Binding-site contacts:
Ligand atom C13 contacts residue ASN261 of chain 1.A at 3.7 Å.
Ligand atom C7 contacts residue PHE117 of chain 1.A at 3.5 Å (hydrophobic).
Ligand atom C7 contacts residue CYS116 of chain 1.A at 3.8 Å (hydrophobic).
Ligand atom C13 contacts residue TYR360 of chain 1.A at 3.8 Å (hydrophobic).
Ligand atom C5 contacts residue ALA220 of chain 1.A at 4.1 Å (hydrophobic).
Ligand atom C2 contacts residue PHE117 of chain 1.A at 3.6 Å (hydrophobic).
Ligand atom C13 contacts residue PHE219 of chain 1.A at 3.9 Å (hydrophobic).
Ligand atom C11 contacts residue HIS354 of chain 1.A at 3.9 Å.
Ligand atom C12 contacts residue PHE117 of chain 1.A at 3.9 Å (hydrophobic).
Ligand atom C5 contacts residue TYR193 of chain 1.A at 3.8 Å (hydrophobic).
Ligand atom C13 contacts residue PHE117 of chain 1.A at 3.8 Å (hydrophobic).
Ligand atom C3 contacts residue POP1 of chain 1.E at 3.3 Å.
Ligand atom C11 contacts residue LEU93 of chain 1.A at 3.9 Å (hydrophobic).
Ligand atom C9 contacts residue PHE219 of chain 1.A at 3.3 Å (hydrophobic).
Ligand atom C4 contacts residue THR218 of chain 1.A at 3.6 Å.
Ligand atom C12 contacts residue ASN261 of chain 1.A at 3.5 Å.
Ligand atom C1 contacts residue POP1 of chain 1.E at 3.5 Å.
Ligand atom C12 contacts residue TYR360 of chain 1.A at 3.3 Å (hydrophobic).
Ligand atom C4 contacts residue TYR193 of chain 1.A at 3.4 Å (hydrophobic).
Ligand atom C11 contacts residue PHE353 of chain 1.A at 3.7 Å (hydrophobic).
Ligand atom C3 contacts residue ASP120 of chain 1.A at 3.4 Å.
Ligand atom C7 contacts residue TRP224 of chain 1.A at 3.8 Å (hydrophobic).
Ligand atom C3 contacts residue TYR193 of chain 1.A at 4.1 Å (hydrophobic).
Ligand atom C12 contacts residue PHE353 of chain 1.A at 3.8 Å (hydrophobic).
Ligand atom C3 contacts residue PHE117 of chain 1.A at 4.1 Å (hydrophobic).
Ligand atom C11 contacts residue PHE117 of chain 1.A at 4.1 Å (hydrophobic).
Ligand atom C10 contacts residue LEU93 of chain 1.A at 3.8 Å (hydrophobic).
Ligand atom C4 contacts residue POP1 of chain 1.E at 3.9 Å.
Ligand atom C1 contacts residue PHE219 of chain 1.A at 3.7 Å (hydrophobic).
Ligand atom C12 contacts residue HIS354 of chain 1.A at 3.9 Å.
Ligand atom C10 contacts residue PHE219 of chain 1.A at 3.6 Å (hydrophobic).
Ligand atom N contacts residue POP1 of chain 1.E at 4.2 Å.
Ligand atom C8 contacts residue PHE219 of chain 1.A at 3.3 Å (hydrophobic).
Ligand atom C7 contacts residue SER113 of chain 1.A at 4.1 Å.
Ligand atom C10 contacts residue TRP346 of chain 1.A at 4.1 Å (hydrophobic).
Ligand atom C5 contacts residue THR218 of chain 1.A at 3.3 Å.
Ligand atom C5 contacts residue PHE219 of chain 1.A at 3.5 Å (hydrophobic).
Ligand atom C2 contacts residue POP1 of chain 1.E at 4.2 Å.
Ligand atom C6 contacts residue TRP224 of chain 1.A at 3.5 Å (hydrophobic).
Ligand atom C13 contacts residue POP1 of chain 1.E at 3.8 Å.

A protein and the small-molecule ligand that binds it are described below.
Small molecule (SMILES): CC[N+](CC)(CC)Cc1ccccc1

Sequence of chain 1.A:
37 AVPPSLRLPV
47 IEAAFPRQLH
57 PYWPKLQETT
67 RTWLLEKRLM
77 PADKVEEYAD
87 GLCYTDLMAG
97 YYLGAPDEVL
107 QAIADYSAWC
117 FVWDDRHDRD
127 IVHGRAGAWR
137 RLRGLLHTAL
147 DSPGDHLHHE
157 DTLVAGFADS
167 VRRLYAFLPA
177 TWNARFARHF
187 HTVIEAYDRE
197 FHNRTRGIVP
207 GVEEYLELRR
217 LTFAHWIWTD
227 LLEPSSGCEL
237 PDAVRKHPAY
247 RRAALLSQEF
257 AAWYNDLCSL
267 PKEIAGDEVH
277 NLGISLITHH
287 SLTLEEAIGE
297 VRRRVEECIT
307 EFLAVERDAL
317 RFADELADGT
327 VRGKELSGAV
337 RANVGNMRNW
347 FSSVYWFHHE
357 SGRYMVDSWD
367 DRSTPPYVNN